Sequence of chain 1.D:
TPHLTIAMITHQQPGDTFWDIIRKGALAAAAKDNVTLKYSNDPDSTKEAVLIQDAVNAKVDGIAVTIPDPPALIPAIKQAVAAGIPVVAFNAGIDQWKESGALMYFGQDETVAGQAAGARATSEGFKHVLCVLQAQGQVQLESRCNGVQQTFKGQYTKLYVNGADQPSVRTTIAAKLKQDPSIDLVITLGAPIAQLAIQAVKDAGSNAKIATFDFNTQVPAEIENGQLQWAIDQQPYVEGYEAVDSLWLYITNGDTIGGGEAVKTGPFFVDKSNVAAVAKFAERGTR

A small-molecule ligand and the protein it binds are described below.
Small molecule (SMILES): OC1C(O)C(O)C(O)C(O)C1O

Binding-site contacts:
Ligand atom O3 contacts residue ASP33 of chain 1.D at 2.7 Å (salt-bridge).
Ligand atom C1 contacts residue ASP231 of chain 1.D at 3.3 Å.
Ligand atom O6 contacts residue PHE35 of chain 1.D at 3.9 Å.
Ligand atom C4 contacts residue TRP36 of chain 1.D at 4.1 Å (hydrophobic).
Ligand atom O1 contacts residue ARG161 of chain 1.D at 2.8 Å (salt-bridge).
Ligand atom C6 contacts residue ASN108 of chain 1.D at 4.1 Å.
Ligand atom O2 contacts residue LEU206 of chain 1.D at 2.7 Å (h-bond).
Ligand atom O6 contacts residue ASN108 of chain 1.D at 3.0 Å (h-bond).
Ligand atom C3 contacts residue GLN151 of chain 1.D at 3.9 Å.
Ligand atom C4 contacts residue HIS28 of chain 1.D at 4.1 Å.
Ligand atom O1 contacts residue ASP231 of chain 1.D at 2.5 Å (salt-bridge).
Ligand atom O1 contacts residue LEU206 of chain 1.D at 3.3 Å (h-bond).
Ligand atom C5 contacts residue ASN108 of chain 1.D at 3.5 Å.
Ligand atom O4 contacts residue ASP33 of chain 1.D at 3.8 Å.
Ligand atom O1 contacts residue GLN251 of chain 1.D at 3.0 Å (h-bond).
Ligand atom O5 contacts residue HIS28 of chain 1.D at 3.0 Å (h-bond).
Ligand atom O5 contacts residue GLN157 of chain 1.D at 3.1 Å (h-bond).
Ligand atom O4 contacts residue TRP36 of chain 1.D at 3.1 Å (h-bond).
Ligand atom C1 contacts residue LEU206 of chain 1.D at 4.0 Å (hydrophobic).
Ligand atom C5 contacts residue TRP36 of chain 1.D at 3.9 Å (hydrophobic).
Ligand atom O2 contacts residue LEU158 of chain 1.D at 3.8 Å.
Ligand atom O3 contacts residue GLN151 of chain 1.D at 3.1 Å (h-bond).
Ligand atom C6 contacts residue ARG161 of chain 1.D at 3.8 Å.
Ligand atom O4 contacts residue HIS28 of chain 1.D at 3.3 Å (h-bond).
Ligand atom O2 contacts residue GLN151 of chain 1.D at 3.0 Å (h-bond).
Ligand atom C2 contacts residue ASP231 of chain 1.D at 3.5 Å.
Ligand atom O5 contacts residue ASN108 of chain 1.D at 2.6 Å (h-bond).
Ligand atom C5 contacts residue HIS28 of chain 1.D at 4.0 Å.
Ligand atom C2 contacts residue GLN151 of chain 1.D at 3.9 Å.
Ligand atom O6 contacts residue GLN251 of chain 1.D at 2.9 Å (h-bond).
Ligand atom C3 contacts residue ASP33 of chain 1.D at 3.6 Å.
Ligand atom C2 contacts residue LEU206 of chain 1.D at 3.6 Å (hydrophobic).
Ligand atom O5 contacts residue TRP36 of chain 1.D at 3.8 Å.
Ligand atom C3 contacts residue PHE35 of chain 1.D at 4.1 Å (hydrophobic).
Ligand atom O2 contacts residue ARG161 of chain 1.D at 3.6 Å (salt-bridge).
Ligand atom C1 contacts residue GLN251 of chain 1.D at 3.6 Å.
Ligand atom C1 contacts residue ARG161 of chain 1.D at 3.8 Å.
Ligand atom C6 contacts residue GLN251 of chain 1.D at 3.8 Å.
Ligand atom O6 contacts residue ARG161 of chain 1.D at 3.3 Å (salt-bridge).
Ligand atom C5 contacts residue PHE35 of chain 1.D at 4.1 Å (hydrophobic).